Binding-site contacts:
Ligand atom O1 contacts residue TYR72 of chain 1.B at 3.3 Å.
Ligand atom C9 contacts residue PHE93 of chain 1.B at 3.8 Å (hydrophobic).
Ligand atom C contacts residue ILE96 of chain 1.B at 3.9 Å (hydrophobic).
Ligand atom C4 contacts residue PRO9 of chain 1.B at 3.9 Å (hydrophobic).
Ligand atom C contacts residue GLU102 of chain 1.B at 3.6 Å.
Ligand atom C10 contacts residue ILE96 of chain 1.B at 3.9 Å (hydrophobic).
Ligand atom C8 contacts residue ILE96 of chain 1.B at 3.6 Å (hydrophobic).
Ligand atom C3 contacts residue PHE10 of chain 1.B at 4.0 Å (hydrophobic).
Ligand atom C6 contacts residue PHE10 of chain 1.B at 4.0 Å (hydrophobic).
Ligand atom C4 contacts residue PHE10 of chain 1.B at 3.2 Å (hydrophobic).
Ligand atom C5 contacts residue HIS35 of chain 1.B at 4.0 Å.
Ligand atom C5 contacts residue PHE10 of chain 1.B at 3.7 Å (hydrophobic).
Ligand atom C6 contacts residue PRO9 of chain 1.B at 4.0 Å (hydrophobic).
Ligand atom C9 contacts residue ILE96 of chain 1.B at 3.4 Å (hydrophobic).
Ligand atom C5 contacts residue GLU102 of chain 1.B at 3.5 Å.
Ligand atom O contacts residue PHE93 of chain 1.B at 3.5 Å.
Ligand atom O contacts residue GLU87 of chain 1.B at 3.2 Å.
Ligand atom C6 contacts residue TYR72 of chain 1.B at 3.8 Å (hydrophobic).
Ligand atom C3 contacts residue THR11 of chain 1.B at 3.7 Å.
Ligand atom C5 contacts residue ILE96 of chain 1.B at 3.8 Å (hydrophobic).
Ligand atom N1 contacts residue ILE96 of chain 1.B at 3.4 Å.
Ligand atom C7 contacts residue TYR72 of chain 1.B at 3.4 Å (hydrophobic).
Ligand atom N1 contacts residue PRO9 of chain 1.B at 3.2 Å.
Ligand atom C4 contacts residue ILE96 of chain 1.B at 3.9 Å (hydrophobic).
Ligand atom C9 contacts residue PRO9 of chain 1.B at 3.8 Å (hydrophobic).
Ligand atom N contacts residue PRO9 of chain 1.B at 4.0 Å.
Ligand atom O1 contacts residue LYS92 of chain 1.B at 4.0 Å.
Ligand atom C6 contacts residue THR11 of chain 1.B at 3.4 Å.
Ligand atom C2 contacts residue ILE96 of chain 1.B at 4.1 Å (hydrophobic).
Ligand atom C2 contacts residue THR11 of chain 1.B at 3.9 Å.
Ligand atom C10 contacts residue TYR72 of chain 1.B at 3.9 Å (hydrophobic).
Ligand atom C3 contacts residue ILE96 of chain 1.B at 4.0 Å (hydrophobic).
Ligand atom C4 contacts residue THR11 of chain 1.B at 3.8 Å.
Ligand atom C8 contacts residue TYR72 of chain 1.B at 3.8 Å (hydrophobic).
Ligand atom O contacts residue ILE96 of chain 1.B at 4.0 Å.
Ligand atom O1 contacts residue GLU87 of chain 1.B at 3.0 Å (salt-bridge).
Ligand atom C10 contacts residue GLU87 of chain 1.B at 3.6 Å.
Ligand atom O contacts residue LYS92 of chain 1.B at 4.1 Å.
Ligand atom C1 contacts residue ILE96 of chain 1.B at 4.1 Å (hydrophobic).
Ligand atom N contacts residue TYR72 of chain 1.B at 3.7 Å.

A protein and the small-molecule ligand that binds it are described below.
Small molecule (SMILES): O=C(O)c1cnn(Cc2ccccc2)c1

Sequence of chain 1.B:
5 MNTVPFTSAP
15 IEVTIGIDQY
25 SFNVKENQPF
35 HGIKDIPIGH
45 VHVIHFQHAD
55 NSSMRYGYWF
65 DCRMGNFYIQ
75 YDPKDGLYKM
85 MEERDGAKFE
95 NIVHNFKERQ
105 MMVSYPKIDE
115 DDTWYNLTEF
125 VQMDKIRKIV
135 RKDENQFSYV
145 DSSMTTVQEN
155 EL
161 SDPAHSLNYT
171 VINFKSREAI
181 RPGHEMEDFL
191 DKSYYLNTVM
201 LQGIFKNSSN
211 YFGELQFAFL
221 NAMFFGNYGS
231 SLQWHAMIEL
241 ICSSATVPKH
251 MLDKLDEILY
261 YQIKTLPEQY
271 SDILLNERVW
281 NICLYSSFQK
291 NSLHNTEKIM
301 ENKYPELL